This small molecule binds to this protein.
Small molecule (SMILES): CC(C)(C(=O)NCCSc1ccccc1Cl)S(=O)(=O)c1ccc(C(F)(F)F)cn1

Binding-site contacts:
Ligand atom CAQ contacts residue VAL42 of chain 1.L at 3.7 Å (hydrophobic).
Ligand atom OAK contacts residue ARG206 of chain 1.L at 2.4 Å (salt-bridge).
Ligand atom CAT contacts residue GLU40 of chain 1.L at 4.0 Å.
Ligand atom OAR contacts residue VAL42 of chain 1.L at 3.8 Å.
Ligand atom FAB contacts residue LEU203 of chain 1.L at 4.0 Å.
Ligand atom CLB contacts residue LEU37 of chain 1.L at 3.4 Å.
Ligand atom CAP contacts residue TYR74 of chain 1.L at 3.5 Å (hydrophobic).
Ligand atom FAB contacts residue PHE126 of chain 1.L at 3.0 Å.
Ligand atom CAX contacts residue ALA66 of chain 1.M at 3.7 Å (hydrophobic).
Ligand atom CAY contacts residue ALA66 of chain 1.M at 3.4 Å (hydrophobic).
Ligand atom CBA contacts residue GLU40 of chain 1.L at 3.5 Å.
Ligand atom CAX contacts residue GLU40 of chain 1.L at 3.4 Å.
Ligand atom CLB contacts residue PHE63 of chain 1.M at 3.6 Å.
Ligand atom NAI contacts residue ARG206 of chain 1.L at 4.0 Å.
Ligand atom SAV contacts residue ALA66 of chain 1.M at 3.9 Å.
Ligand atom CBB contacts residue GLU40 of chain 1.L at 3.5 Å.
Ligand atom SAV contacts residue LEU37 of chain 1.L at 3.5 Å.
Ligand atom SAV contacts residue LEU62 of chain 1.M at 3.6 Å.
Ligand atom CBB contacts residue ARG36 of chain 1.L at 3.8 Å.
Ligand atom CAG contacts residue LEU203 of chain 1.L at 3.8 Å (hydrophobic).
Ligand atom OAM contacts residue ARG206 of chain 1.L at 3.3 Å (salt-bridge).
Ligand atom CAZ contacts residue GLU40 of chain 1.L at 3.6 Å.
Ligand atom NAS contacts residue VAL42 of chain 1.L at 3.5 Å.
Ligand atom CAT contacts residue VAL42 of chain 1.L at 3.6 Å (hydrophobic).
Ligand atom CAY contacts residue GLU40 of chain 1.L at 3.8 Å.
Ligand atom CAN contacts residue ILE104 of chain 1.L at 4.0 Å (hydrophobic).
Ligand atom CAN contacts residue TYR76 of chain 1.L at 3.6 Å (hydrophobic).
Ligand atom CBA contacts residue ALA66 of chain 1.M at 3.6 Å (hydrophobic).
Ligand atom SAL contacts residue ARG206 of chain 1.L at 3.4 Å (salt-bridge).
Ligand atom CBB contacts residue ALA66 of chain 1.M at 3.3 Å (hydrophobic).
Ligand atom OAM contacts residue PHE96 of chain 1.M at 3.8 Å.
Ligand atom CAW contacts residue GLU40 of chain 1.L at 3.3 Å.
Ligand atom OAM contacts residue TYR76 of chain 1.L at 3.4 Å (h-bond).
Ligand atom CBA contacts residue ARG36 of chain 1.L at 3.3 Å.
Ligand atom CAZ contacts residue ALA66 of chain 1.M at 3.2 Å (hydrophobic).
Ligand atom CLB contacts residue ARG36 of chain 1.L at 3.8 Å.
Ligand atom CAW contacts residue ALA66 of chain 1.M at 3.8 Å (hydrophobic).
Ligand atom CAN contacts residue TYR74 of chain 1.L at 3.4 Å (hydrophobic).
Ligand atom OAR contacts residue TYR76 of chain 1.L at 3.4 Å (h-bond).
Ligand atom CAH contacts residue ILE104 of chain 1.L at 3.9 Å (hydrophobic).

Sequence of chain 1.L:
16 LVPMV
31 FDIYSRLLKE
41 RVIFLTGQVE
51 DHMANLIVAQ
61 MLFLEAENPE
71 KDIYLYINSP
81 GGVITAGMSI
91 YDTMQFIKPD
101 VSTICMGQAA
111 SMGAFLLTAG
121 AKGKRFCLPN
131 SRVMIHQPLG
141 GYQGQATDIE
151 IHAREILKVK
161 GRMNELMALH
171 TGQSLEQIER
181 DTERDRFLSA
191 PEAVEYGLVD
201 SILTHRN

Sequence of chain 1.M:
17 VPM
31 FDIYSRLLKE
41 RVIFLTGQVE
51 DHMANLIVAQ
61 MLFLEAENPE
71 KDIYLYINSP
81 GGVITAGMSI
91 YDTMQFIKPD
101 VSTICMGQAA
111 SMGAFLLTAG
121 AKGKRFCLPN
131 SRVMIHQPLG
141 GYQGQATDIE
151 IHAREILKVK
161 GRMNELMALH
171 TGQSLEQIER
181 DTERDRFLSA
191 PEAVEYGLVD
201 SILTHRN